Sequence of chain 1.B:
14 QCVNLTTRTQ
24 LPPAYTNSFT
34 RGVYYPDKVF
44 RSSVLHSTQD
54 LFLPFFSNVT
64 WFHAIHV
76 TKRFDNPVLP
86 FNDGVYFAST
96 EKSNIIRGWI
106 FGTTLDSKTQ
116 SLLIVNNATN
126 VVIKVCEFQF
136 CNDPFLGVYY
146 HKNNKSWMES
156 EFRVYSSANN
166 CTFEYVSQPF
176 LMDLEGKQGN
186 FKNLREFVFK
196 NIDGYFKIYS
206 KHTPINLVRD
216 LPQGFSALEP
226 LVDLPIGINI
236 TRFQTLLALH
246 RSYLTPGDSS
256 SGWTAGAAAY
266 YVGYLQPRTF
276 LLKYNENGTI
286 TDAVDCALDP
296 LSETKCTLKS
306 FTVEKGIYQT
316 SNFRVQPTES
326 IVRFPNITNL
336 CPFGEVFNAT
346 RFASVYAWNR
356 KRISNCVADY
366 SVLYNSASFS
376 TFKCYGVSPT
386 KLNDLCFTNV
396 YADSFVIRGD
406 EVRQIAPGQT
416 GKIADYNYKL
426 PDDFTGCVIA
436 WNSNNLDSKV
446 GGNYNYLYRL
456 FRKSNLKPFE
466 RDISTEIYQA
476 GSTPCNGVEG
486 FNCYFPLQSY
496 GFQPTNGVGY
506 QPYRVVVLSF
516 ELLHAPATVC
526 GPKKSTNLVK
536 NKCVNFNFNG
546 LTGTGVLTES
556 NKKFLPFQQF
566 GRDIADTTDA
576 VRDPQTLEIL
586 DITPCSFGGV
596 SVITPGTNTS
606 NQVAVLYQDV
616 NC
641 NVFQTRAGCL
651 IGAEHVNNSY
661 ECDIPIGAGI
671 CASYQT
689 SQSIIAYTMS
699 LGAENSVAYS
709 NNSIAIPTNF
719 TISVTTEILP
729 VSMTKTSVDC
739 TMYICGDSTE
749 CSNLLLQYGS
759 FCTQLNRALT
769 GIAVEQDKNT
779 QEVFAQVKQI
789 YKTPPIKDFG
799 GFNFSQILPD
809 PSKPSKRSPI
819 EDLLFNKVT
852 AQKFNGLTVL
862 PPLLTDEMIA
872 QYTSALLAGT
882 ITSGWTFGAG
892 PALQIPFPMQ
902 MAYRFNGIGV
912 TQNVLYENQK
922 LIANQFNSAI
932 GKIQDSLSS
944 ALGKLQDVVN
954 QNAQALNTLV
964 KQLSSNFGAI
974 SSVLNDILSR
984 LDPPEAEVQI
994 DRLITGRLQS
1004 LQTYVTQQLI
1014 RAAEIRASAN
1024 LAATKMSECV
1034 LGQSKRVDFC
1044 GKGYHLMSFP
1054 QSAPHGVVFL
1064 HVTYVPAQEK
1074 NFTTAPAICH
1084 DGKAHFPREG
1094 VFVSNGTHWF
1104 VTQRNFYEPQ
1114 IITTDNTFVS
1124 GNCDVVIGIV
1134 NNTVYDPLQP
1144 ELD

Binding-site contacts:
Ligand atom C8 contacts residue ASN710 of chain 1.A at 3.9 Å.
Ligand atom C1 contacts residue ASN709 of chain 1.A at 1.4 Å.
Ligand atom C5 contacts residue ASN709 of chain 1.A at 3.7 Å.
Ligand atom C3 contacts residue ASN709 of chain 1.A at 3.8 Å.
Ligand atom C2 contacts residue ASN709 of chain 1.A at 2.5 Å.
Ligand atom C8 contacts residue ASN709 of chain 1.A at 4.4 Å.
Ligand atom N2 contacts residue ASN709 of chain 1.A at 2.9 Å (h-bond).
Ligand atom O6 contacts residue ASP796 of chain 1.B at 4.2 Å.
Ligand atom O7 contacts residue ASN709 of chain 1.A at 3.9 Å.
Ligand atom O5 contacts residue ASP796 of chain 1.B at 4.2 Å.
Ligand atom C7 contacts residue ASN709 of chain 1.A at 3.6 Å.
Ligand atom O5 contacts residue ASN709 of chain 1.A at 2.4 Å (h-bond).
Ligand atom C4 contacts residue ASN709 of chain 1.A at 4.2 Å.

The small molecule below binds the protein below.
Small molecule (SMILES): CC(=O)N[C@@H]1[C@@H](O)[C@H](O)[C@@H](CO)O[C@H]1O

Sequence of chain 1.A:
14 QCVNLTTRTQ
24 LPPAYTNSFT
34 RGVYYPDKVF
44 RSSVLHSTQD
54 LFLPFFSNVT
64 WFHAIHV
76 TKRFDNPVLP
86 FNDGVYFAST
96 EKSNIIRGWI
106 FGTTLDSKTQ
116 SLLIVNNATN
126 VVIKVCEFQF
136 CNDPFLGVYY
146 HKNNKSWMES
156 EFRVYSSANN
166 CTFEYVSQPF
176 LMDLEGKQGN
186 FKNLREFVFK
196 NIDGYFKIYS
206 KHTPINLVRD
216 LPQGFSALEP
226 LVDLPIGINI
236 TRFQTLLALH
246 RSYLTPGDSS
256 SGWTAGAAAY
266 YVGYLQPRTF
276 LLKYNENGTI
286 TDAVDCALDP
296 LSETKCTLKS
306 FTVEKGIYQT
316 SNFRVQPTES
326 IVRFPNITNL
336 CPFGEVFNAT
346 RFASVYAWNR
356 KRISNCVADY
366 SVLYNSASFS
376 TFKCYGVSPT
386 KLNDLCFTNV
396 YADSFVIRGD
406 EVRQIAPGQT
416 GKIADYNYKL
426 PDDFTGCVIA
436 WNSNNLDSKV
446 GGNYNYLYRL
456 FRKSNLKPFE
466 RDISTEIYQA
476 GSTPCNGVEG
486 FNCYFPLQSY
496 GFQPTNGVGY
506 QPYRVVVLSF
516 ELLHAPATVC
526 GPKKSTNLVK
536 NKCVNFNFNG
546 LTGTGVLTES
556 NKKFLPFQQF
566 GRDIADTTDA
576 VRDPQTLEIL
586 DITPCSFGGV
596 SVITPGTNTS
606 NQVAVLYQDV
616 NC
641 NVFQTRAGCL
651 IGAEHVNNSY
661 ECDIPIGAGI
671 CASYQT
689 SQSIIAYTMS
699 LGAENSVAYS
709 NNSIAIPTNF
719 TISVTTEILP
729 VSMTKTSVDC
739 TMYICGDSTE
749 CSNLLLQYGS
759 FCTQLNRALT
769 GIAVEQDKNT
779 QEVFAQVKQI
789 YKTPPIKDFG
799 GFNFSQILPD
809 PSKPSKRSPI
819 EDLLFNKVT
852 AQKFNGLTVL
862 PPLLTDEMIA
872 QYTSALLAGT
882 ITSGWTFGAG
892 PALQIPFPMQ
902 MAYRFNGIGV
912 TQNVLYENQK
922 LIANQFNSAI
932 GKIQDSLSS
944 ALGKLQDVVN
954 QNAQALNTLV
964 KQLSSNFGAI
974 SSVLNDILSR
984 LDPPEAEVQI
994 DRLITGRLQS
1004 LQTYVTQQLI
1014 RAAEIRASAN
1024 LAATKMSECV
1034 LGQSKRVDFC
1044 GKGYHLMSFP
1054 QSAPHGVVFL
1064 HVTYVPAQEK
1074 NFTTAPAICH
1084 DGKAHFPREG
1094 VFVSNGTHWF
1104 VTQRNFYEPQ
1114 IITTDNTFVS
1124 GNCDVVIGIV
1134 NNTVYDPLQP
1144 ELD